Sequence of chain 1.A:
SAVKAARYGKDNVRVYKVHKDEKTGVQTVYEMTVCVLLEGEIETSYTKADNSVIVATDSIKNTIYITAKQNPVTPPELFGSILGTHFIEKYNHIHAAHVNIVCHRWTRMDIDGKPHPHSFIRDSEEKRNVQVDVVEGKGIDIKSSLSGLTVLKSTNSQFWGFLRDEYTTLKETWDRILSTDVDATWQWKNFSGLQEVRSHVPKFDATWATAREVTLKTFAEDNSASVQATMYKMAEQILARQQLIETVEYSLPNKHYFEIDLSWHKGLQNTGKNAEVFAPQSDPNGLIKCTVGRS

A protein and the small-molecule ligand that binds it are described below.
Small molecule (SMILES): O=c1[nH]c(=O)c2nn[nH]c2[nH]1

Binding-site contacts:
Ligand atom O2 contacts residue PHE160 of chain 2.A at 3.9 Å.
Ligand atom C4 contacts residue ARG177 of chain 2.A at 3.8 Å.
Ligand atom O6 contacts residue TYR9 of chain 1.A at 3.8 Å.
Ligand atom N8 contacts residue ALA57 of chain 1.A at 3.8 Å.
Ligand atom N9 contacts residue LEU171 of chain 2.A at 4.0 Å.
Ligand atom N8 contacts residue ASP59 of chain 1.A at 3.9 Å.
Ligand atom O2 contacts residue ASN255 of chain 2.A at 4.1 Å.
Ligand atom C5 contacts residue PHE160 of chain 2.A at 3.4 Å (hydrophobic).
Ligand atom N9 contacts residue ARG177 of chain 2.A at 3.9 Å.
Ligand atom N9 contacts residue THR58 of chain 1.A at 4.1 Å.
Ligand atom O2 contacts residue ARG177 of chain 2.A at 2.8 Å (salt-bridge).
Ligand atom C6 contacts residue PHE160 of chain 2.A at 3.5 Å (hydrophobic).
Ligand atom N7 contacts residue THR58 of chain 1.A at 2.8 Å (h-bond).
Ligand atom C2 contacts residue ARG177 of chain 2.A at 3.6 Å.
Ligand atom C5 contacts residue THR58 of chain 1.A at 3.9 Å.
Ligand atom O6 contacts residue GLN229 of chain 2.A at 2.9 Å (h-bond).
Ligand atom O2 contacts residue SER227 of chain 2.A at 3.6 Å.
Ligand atom N1 contacts residue PHE160 of chain 2.A at 3.6 Å.
Ligand atom C4 contacts residue PHE160 of chain 2.A at 3.4 Å (hydrophobic).
Ligand atom O6 contacts residue THR58 of chain 1.A at 3.8 Å.
Ligand atom N1 contacts residue GLN229 of chain 2.A at 3.0 Å (h-bond).
Ligand atom C2 contacts residue GLN229 of chain 2.A at 3.9 Å.
Ligand atom C2 contacts residue VAL228 of chain 2.A at 4.0 Å (hydrophobic).
Ligand atom N8 contacts residue THR58 of chain 1.A at 3.3 Å (h-bond).
Ligand atom N8 contacts residue LEU171 of chain 2.A at 3.8 Å.
Ligand atom O6 contacts residue PHE160 of chain 2.A at 4.0 Å.
Ligand atom O2 contacts residue GLN229 of chain 2.A at 3.8 Å.
Ligand atom O2 contacts residue VAL228 of chain 2.A at 2.9 Å (h-bond).
Ligand atom N3 contacts residue PHE160 of chain 2.A at 3.8 Å.
Ligand atom N9 contacts residue PHE160 of chain 2.A at 3.5 Å.
Ligand atom N3 contacts residue ASN255 of chain 2.A at 3.3 Å (h-bond).
Ligand atom N7 contacts residue ALA57 of chain 1.A at 3.5 Å.
Ligand atom N7 contacts residue PHE160 of chain 2.A at 3.7 Å.
Ligand atom C2 contacts residue PHE160 of chain 2.A at 3.7 Å (hydrophobic).
Ligand atom C4 contacts residue ASN255 of chain 2.A at 3.9 Å.
Ligand atom C6 contacts residue GLN229 of chain 2.A at 3.7 Å.
Ligand atom N8 contacts residue PHE160 of chain 2.A at 3.6 Å.
Ligand atom O6 contacts residue ILE55 of chain 1.A at 3.5 Å.
Ligand atom C2 contacts residue ASN255 of chain 2.A at 3.9 Å.
Ligand atom N3 contacts residue ARG177 of chain 2.A at 3.0 Å (salt-bridge).

Sequence of chain 2.A:
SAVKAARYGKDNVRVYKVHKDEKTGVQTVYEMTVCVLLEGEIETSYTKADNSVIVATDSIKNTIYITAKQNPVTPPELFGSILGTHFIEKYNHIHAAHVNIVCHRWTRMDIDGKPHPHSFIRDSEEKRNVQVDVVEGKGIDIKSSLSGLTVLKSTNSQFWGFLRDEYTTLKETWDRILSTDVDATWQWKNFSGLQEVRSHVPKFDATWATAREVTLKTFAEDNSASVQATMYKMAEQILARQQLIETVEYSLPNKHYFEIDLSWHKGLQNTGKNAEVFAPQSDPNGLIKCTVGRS